A protein and the small-molecule ligand that binds it are described below.
Small molecule (SMILES): Cc1cc(CCCCCCCOc2ccc(C3=N[C@@H](C)CO3)cc2)on1

Binding-site contacts:
Ligand atom C31 contacts residue VAL176 of chain 16.A at 3.3 Å (hydrophobic).
Ligand atom C3C contacts residue TYR128 of chain 16.A at 3.9 Å (hydrophobic).
Ligand atom C31 contacts residue ALA150 of chain 16.A at 3.5 Å (hydrophobic).
Ligand atom O1 contacts residue VAL188 of chain 16.A at 3.8 Å.
Ligand atom C31 contacts residue SER175 of chain 16.A at 3.6 Å.
Ligand atom C4 contacts residue MET224 of chain 16.A at 3.8 Å (hydrophobic).
Ligand atom O1B contacts residue ILE104 of chain 16.A at 3.8 Å.
Ligand atom C5B contacts residue TYR197 of chain 16.A at 3.7 Å (hydrophobic).
Ligand atom C5C contacts residue ILE104 of chain 16.A at 3.6 Å (hydrophobic).
Ligand atom C1B contacts residue MET221 of chain 16.A at 4.0 Å (hydrophobic).
Ligand atom C2B contacts residue MET221 of chain 16.A at 3.6 Å (hydrophobic).
Ligand atom C2C contacts residue VAL188 of chain 16.A at 3.2 Å (hydrophobic).
Ligand atom O1B contacts residue TYR128 of chain 16.A at 3.9 Å.
Ligand atom O1 contacts residue PHE186 of chain 16.A at 3.5 Å.
Ligand atom C6C contacts residue VAL191 of chain 16.A at 3.2 Å (hydrophobic).
Ligand atom C31 contacts residue PRO174 of chain 16.A at 3.4 Å (hydrophobic).
Ligand atom C3 contacts residue PHE186 of chain 16.A at 3.8 Å (hydrophobic).
Ligand atom C7C contacts residue TYR128 of chain 16.A at 3.6 Å (hydrophobic).
Ligand atom C5C contacts residue TYR128 of chain 16.A at 3.5 Å (hydrophobic).
Ligand atom C5B contacts residue LEU106 of chain 16.A at 3.7 Å (hydrophobic).
Ligand atom C7C contacts residue TYR197 of chain 16.A at 3.8 Å (hydrophobic).
Ligand atom C6B contacts residue TYR197 of chain 16.A at 3.6 Å (hydrophobic).
Ligand atom C5 contacts residue PHE186 of chain 16.A at 3.5 Å (hydrophobic).
Ligand atom C5 contacts residue TYR152 of chain 16.A at 3.8 Å (hydrophobic).
Ligand atom N2 contacts residue PHE186 of chain 16.A at 3.7 Å.
Ligand atom O1 contacts residue ALA24 of chain 16.C at 3.6 Å.
Ligand atom C1C contacts residue TYR152 of chain 16.A at 4.0 Å (hydrophobic).
Ligand atom N2 contacts residue PRO174 of chain 16.A at 3.9 Å.
Ligand atom CM1 contacts residue SER107 of chain 16.A at 3.6 Å.
Ligand atom C3 contacts residue PRO174 of chain 16.A at 3.8 Å (hydrophobic).
Ligand atom O1B contacts residue MET221 of chain 16.A at 3.4 Å.
Ligand atom C6C contacts residue MET221 of chain 16.A at 3.7 Å (hydrophobic).
Ligand atom N2 contacts residue ALA24 of chain 16.C at 3.4 Å.
Ligand atom C4 contacts residue TYR152 of chain 16.A at 3.9 Å (hydrophobic).
Ligand atom C3B contacts residue MET221 of chain 16.A at 4.0 Å (hydrophobic).
Ligand atom C4 contacts residue PHE186 of chain 16.A at 3.6 Å (hydrophobic).
Ligand atom C4C contacts residue ILE104 of chain 16.A at 3.7 Å (hydrophobic).
Ligand atom C4C contacts residue TYR152 of chain 16.A at 3.8 Å (hydrophobic).
Ligand atom C3C contacts residue VAL188 of chain 16.A at 3.3 Å (hydrophobic).
Ligand atom O1 contacts residue TYR152 of chain 16.A at 3.9 Å.

Sequence of chain 16.C:
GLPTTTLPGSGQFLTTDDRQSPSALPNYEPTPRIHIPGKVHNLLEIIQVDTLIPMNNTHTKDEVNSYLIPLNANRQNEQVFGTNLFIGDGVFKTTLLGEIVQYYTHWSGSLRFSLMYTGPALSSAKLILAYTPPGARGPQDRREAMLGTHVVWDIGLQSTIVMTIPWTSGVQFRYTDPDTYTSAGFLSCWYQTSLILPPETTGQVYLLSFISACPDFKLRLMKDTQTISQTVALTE

Sequence of chain 16.A:
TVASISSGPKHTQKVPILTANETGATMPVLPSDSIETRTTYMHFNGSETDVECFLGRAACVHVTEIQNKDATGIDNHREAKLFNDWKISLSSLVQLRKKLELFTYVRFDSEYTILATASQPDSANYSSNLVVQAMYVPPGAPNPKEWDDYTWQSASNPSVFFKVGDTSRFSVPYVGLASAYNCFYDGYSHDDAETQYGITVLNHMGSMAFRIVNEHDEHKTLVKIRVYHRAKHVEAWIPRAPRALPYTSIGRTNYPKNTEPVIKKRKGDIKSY